Binding-site contacts:
Ligand atom C7 contacts residue TYR90 of chain 45.C at 3.8 Å (hydrophobic).
Ligand atom N2 contacts residue ASN118 of chain 45.C at 2.9 Å (h-bond).
Ligand atom C5 contacts residue ASN118 of chain 45.C at 3.7 Å.
Ligand atom C2 contacts residue SER66 of chain 45.C at 4.4 Å.
Ligand atom O5 contacts residue THR89 of chain 45.C at 3.8 Å.
Ligand atom C6 contacts residue THR89 of chain 45.C at 4.2 Å.
Ligand atom O5 contacts residue ASN118 of chain 45.C at 2.4 Å (h-bond).
Ligand atom O7 contacts residue ASN118 of chain 45.C at 4.5 Å.
Ligand atom C5 contacts residue THR120 of chain 45.C at 4.0 Å.
Ligand atom C8 contacts residue ASN118 of chain 45.C at 3.9 Å.
Ligand atom C1 contacts residue SER66 of chain 45.C at 4.2 Å.
Ligand atom O5 contacts residue PHE119 of chain 45.C at 4.2 Å.
Ligand atom C6 contacts residue THR120 of chain 45.C at 3.4 Å.
Ligand atom C2 contacts residue ASN118 of chain 45.C at 2.4 Å.
Ligand atom C6 contacts residue PHE119 of chain 45.C at 4.1 Å (hydrophobic).
Ligand atom C4 contacts residue ASN118 of chain 45.C at 4.2 Å.
Ligand atom O6 contacts residue THR120 of chain 45.C at 3.1 Å (h-bond).
Ligand atom O6 contacts residue PHE119 of chain 45.C at 2.8 Å (h-bond).
Ligand atom O5 contacts residue THR120 of chain 45.C at 3.4 Å (h-bond).
Ligand atom O7 contacts residue TYR90 of chain 45.C at 3.7 Å.
Ligand atom C3 contacts residue ASN118 of chain 45.C at 3.8 Å.
Ligand atom C8 contacts residue TYR90 of chain 45.C at 3.9 Å (hydrophobic).
Ligand atom C7 contacts residue ASN118 of chain 45.C at 3.6 Å.
Ligand atom O6 contacts residue ASN118 of chain 45.C at 4.1 Å.
Ligand atom N2 contacts residue TYR90 of chain 45.C at 4.5 Å.
Ligand atom C5 contacts residue THR89 of chain 45.C at 4.1 Å.
Ligand atom C1 contacts residue ASN118 of chain 45.C at 1.4 Å.
Ligand atom C1 contacts residue THR89 of chain 45.C at 3.9 Å.
Ligand atom O6 contacts residue THR89 of chain 45.C at 3.5 Å.

Sequence of chain 45.C:
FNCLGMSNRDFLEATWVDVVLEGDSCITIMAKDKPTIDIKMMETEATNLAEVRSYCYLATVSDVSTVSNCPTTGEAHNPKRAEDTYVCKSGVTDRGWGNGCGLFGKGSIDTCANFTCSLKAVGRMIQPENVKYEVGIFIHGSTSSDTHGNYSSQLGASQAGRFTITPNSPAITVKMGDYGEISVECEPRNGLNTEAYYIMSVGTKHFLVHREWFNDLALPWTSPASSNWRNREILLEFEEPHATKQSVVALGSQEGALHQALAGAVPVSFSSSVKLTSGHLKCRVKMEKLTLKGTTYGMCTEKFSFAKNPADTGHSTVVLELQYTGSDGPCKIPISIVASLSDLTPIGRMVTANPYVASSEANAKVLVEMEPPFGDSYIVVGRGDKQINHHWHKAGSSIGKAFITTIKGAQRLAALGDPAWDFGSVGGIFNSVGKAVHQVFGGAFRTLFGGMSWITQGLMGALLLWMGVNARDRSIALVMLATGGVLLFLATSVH

A protein and the small-molecule ligand that binds it are described below.
Small molecule (SMILES): CC(=O)N[C@@H]1[C@@H](O)[C@H](O)[C@@H](CO)O[C@H]1O